Binding-site contacts:
Ligand atom F27 contacts residue NO31 of chain 1.E at 3.5 Å.
Ligand atom N08 contacts residue VAL32 of chain 1.A at 3.8 Å.
Ligand atom C12 contacts residue GLU106 of chain 1.A at 3.2 Å.
Ligand atom C25 contacts residue LEU152 of chain 1.A at 3.8 Å (hydrophobic).
Ligand atom N15 contacts residue ASN150 of chain 1.A at 3.3 Å (h-bond).
Ligand atom C13 contacts residue GLU106 of chain 1.A at 3.0 Å.
Ligand atom N11 contacts residue GLU106 of chain 1.A at 3.0 Å (salt-bridge).
Ligand atom C02 contacts residue LEU24 of chain 1.A at 3.5 Å (hydrophobic).
Ligand atom C21 contacts residue LEU152 of chain 1.A at 3.1 Å (hydrophobic).
Ligand atom O28 contacts residue MET102 of chain 1.A at 2.8 Å (h-bond).
Ligand atom C16 contacts residue GLU106 of chain 1.A at 3.6 Å.
Ligand atom C23 contacts residue ILE84 of chain 1.A at 3.6 Å (hydrophobic).
Ligand atom C14 contacts residue GLU149 of chain 1.A at 3.4 Å.
Ligand atom C30 contacts residue GLU103 of chain 1.A at 3.3 Å.
Ligand atom C16 contacts residue GLU149 of chain 1.A at 3.1 Å.
Ligand atom C03 contacts residue GLY105 of chain 1.A at 3.8 Å.
Ligand atom C07 contacts residue VAL32 of chain 1.A at 3.8 Å (hydrophobic).
Ligand atom O20 contacts residue GLY25 of chain 1.A at 3.7 Å.
Ligand atom C01 contacts residue GLU106 of chain 1.A at 3.7 Å.
Ligand atom N15 contacts residue NO31 of chain 1.E at 2.9 Å (h-bond).
Ligand atom N15 contacts residue GLU149 of chain 1.A at 3.0 Å (salt-bridge).
Ligand atom F27 contacts residue LEU99 of chain 1.A at 3.6 Å.
Ligand atom F27 contacts residue MG1 of chain 1.C at 3.3 Å.
Ligand atom C22 contacts residue ALA45 of chain 1.A at 3.8 Å (hydrophobic).
Ligand atom C19 contacts residue NO31 of chain 1.E at 3.0 Å.
Ligand atom C12 contacts residue NO31 of chain 1.E at 3.6 Å.
Ligand atom C24 contacts residue ILE84 of chain 1.A at 3.4 Å (hydrophobic).
Ligand atom O31 contacts residue LEU24 of chain 1.A at 3.3 Å (h-bond).
Ligand atom C24 contacts residue LEU99 of chain 1.A at 3.8 Å (hydrophobic).
Ligand atom C24 contacts residue GLU100 of chain 1.A at 3.8 Å.
Ligand atom C14 contacts residue GLU106 of chain 1.A at 3.6 Å.
Ligand atom C32 contacts residue LEU24 of chain 1.A at 3.4 Å (hydrophobic).
Ligand atom C23 contacts residue GLU100 of chain 1.A at 3.0 Å.
Ligand atom C22 contacts residue MET102 of chain 1.A at 3.8 Å (hydrophobic).
Ligand atom C26 contacts residue LEU152 of chain 1.A at 3.4 Å (hydrophobic).
Ligand atom C22 contacts residue LEU152 of chain 1.A at 3.4 Å (hydrophobic).
Ligand atom C04 contacts residue MET102 of chain 1.A at 3.8 Å (hydrophobic).
Ligand atom C07 contacts residue LEU152 of chain 1.A at 3.5 Å (hydrophobic).
Ligand atom C16 contacts residue NO31 of chain 1.E at 2.8 Å.
Ligand atom C26 contacts residue NO31 of chain 1.E at 3.7 Å.

The small molecule below binds the protein below.
Small molecule (SMILES): COc1cc2nc(-c3cc(F)ccc3O)nc(N[C@@H]3CNC[C@H]3C(C)(C)O)c2cc1OC

Sequence of chain 1.A:
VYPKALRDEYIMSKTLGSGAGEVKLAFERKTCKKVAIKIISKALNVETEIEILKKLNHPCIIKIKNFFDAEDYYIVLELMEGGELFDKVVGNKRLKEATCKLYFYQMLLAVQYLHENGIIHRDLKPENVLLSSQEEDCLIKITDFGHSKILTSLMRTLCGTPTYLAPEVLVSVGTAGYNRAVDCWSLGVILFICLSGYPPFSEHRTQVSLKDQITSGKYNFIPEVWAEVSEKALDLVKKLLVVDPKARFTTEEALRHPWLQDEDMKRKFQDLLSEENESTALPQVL